Binding-site contacts:
Ligand atom C2 contacts residue ASN73 of chain 1.F at 2.5 Å.
Ligand atom C5 contacts residue THR75 of chain 1.F at 4.2 Å.
Ligand atom C4 contacts residue ASN73 of chain 1.F at 4.2 Å.
Ligand atom O6 contacts residue LYS9 of chain 1.F at 3.5 Å.
Ligand atom C5 contacts residue ASN73 of chain 1.F at 3.7 Å.
Ligand atom C7 contacts residue ASN73 of chain 1.F at 3.3 Å.
Ligand atom O7 contacts residue ASN73 of chain 1.F at 3.6 Å.
Ligand atom C1 contacts residue ASN73 of chain 1.F at 1.4 Å.
Ligand atom C1 contacts residue THR75 of chain 1.F at 3.4 Å.
Ligand atom C8 contacts residue ASN73 of chain 1.F at 3.6 Å.
Ligand atom O5 contacts residue VAL76 of chain 1.F at 4.4 Å.
Ligand atom N2 contacts residue ASN73 of chain 1.F at 2.8 Å (h-bond).
Ligand atom O5 contacts residue ASN73 of chain 1.F at 2.4 Å (h-bond).
Ligand atom O5 contacts residue THR75 of chain 1.F at 3.8 Å.
Ligand atom C3 contacts residue ASN73 of chain 1.F at 3.8 Å.
Ligand atom C6 contacts residue LYS9 of chain 1.F at 4.0 Å.

Sequence of chain 1.F:
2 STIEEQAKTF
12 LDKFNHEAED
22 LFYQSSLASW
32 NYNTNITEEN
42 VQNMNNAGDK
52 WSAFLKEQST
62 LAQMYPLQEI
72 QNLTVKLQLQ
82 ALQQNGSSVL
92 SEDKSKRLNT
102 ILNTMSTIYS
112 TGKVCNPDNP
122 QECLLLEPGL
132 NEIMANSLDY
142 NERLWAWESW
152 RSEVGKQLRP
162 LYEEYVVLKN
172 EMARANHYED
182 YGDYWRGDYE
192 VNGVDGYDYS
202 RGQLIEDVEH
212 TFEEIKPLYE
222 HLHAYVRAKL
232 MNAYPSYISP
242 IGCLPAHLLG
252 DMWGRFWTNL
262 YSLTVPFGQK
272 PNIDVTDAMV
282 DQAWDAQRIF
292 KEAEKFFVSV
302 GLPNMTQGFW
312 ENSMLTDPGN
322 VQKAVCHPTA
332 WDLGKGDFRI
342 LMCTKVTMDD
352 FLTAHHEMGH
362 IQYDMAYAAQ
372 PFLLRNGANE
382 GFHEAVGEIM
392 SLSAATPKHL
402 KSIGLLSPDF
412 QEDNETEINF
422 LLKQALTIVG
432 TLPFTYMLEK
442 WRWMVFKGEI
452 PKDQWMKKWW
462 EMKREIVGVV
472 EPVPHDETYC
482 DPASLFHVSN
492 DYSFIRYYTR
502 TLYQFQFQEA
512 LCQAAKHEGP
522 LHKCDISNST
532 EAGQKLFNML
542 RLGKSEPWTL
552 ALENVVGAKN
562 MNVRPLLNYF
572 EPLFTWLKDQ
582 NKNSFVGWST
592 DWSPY

A protein and the small-molecule ligand that binds it are described below.
Small molecule (SMILES): CC(=O)N[C@@H]1[C@@H](O)[C@H](O)[C@@H](CO)O[C@H]1O